This protein binds this small molecule.
Small molecule (SMILES): CC(=O)N[C@H]1[C@H](O[C@H]2[C@H](O)[C@@H](NC(C)=O)CO[C@@H]2CO)O[C@H](CO)[C@@H](O)[C@@H]1O

Sequence of chain 1.E:
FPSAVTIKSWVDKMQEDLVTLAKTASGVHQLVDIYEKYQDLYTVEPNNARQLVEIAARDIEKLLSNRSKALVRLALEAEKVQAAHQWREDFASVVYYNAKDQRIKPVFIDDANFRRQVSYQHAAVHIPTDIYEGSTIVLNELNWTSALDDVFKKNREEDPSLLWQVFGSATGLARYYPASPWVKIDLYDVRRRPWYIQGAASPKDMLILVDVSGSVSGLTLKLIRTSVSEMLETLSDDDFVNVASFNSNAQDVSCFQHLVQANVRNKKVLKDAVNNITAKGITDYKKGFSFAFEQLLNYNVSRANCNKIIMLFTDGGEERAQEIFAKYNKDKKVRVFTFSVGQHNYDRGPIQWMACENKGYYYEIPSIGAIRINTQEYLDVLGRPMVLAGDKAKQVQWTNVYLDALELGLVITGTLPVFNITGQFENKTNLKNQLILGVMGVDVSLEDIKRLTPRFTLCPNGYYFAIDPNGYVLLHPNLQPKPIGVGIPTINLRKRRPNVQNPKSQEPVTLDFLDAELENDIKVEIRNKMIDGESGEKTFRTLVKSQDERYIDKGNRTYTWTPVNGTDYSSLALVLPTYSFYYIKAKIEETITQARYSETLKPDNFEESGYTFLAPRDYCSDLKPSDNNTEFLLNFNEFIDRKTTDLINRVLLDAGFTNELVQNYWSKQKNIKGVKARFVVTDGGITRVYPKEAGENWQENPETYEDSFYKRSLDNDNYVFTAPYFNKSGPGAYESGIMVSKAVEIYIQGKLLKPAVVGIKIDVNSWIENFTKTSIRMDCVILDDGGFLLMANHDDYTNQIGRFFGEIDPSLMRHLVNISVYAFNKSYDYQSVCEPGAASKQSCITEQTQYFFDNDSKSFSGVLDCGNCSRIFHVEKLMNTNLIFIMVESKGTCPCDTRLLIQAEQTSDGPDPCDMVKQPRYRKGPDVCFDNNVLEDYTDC

Binding-site contacts:
Ligand atom N2 contacts residue ASN350 of chain 1.E at 2.7 Å (h-bond).
Ligand atom O7 contacts residue ASN350 of chain 1.E at 3.4 Å (h-bond).
Ligand atom C8 contacts residue ASN350 of chain 1.E at 4.2 Å.
Ligand atom C2 contacts residue ASN350 of chain 1.E at 2.4 Å.
Ligand atom C7 contacts residue ASN350 of chain 1.E at 3.2 Å.
Ligand atom C1 contacts residue ASN350 of chain 1.E at 1.4 Å.
Ligand atom C3 contacts residue ASN350 of chain 1.E at 3.7 Å.
Ligand atom C5 contacts residue ASN350 of chain 1.E at 3.8 Å.
Ligand atom O5 contacts residue ASN350 of chain 1.E at 2.6 Å (h-bond).
Ligand atom C4 contacts residue ASN350 of chain 1.E at 4.3 Å.